Binding-site contacts:
Ligand atom O5 contacts residue ASN622 of chain 1.B at 2.4 Å (h-bond).
Ligand atom O7 contacts residue ASP625 of chain 1.B at 4.1 Å.
Ligand atom C8 contacts residue VAL621 of chain 1.B at 3.9 Å (hydrophobic).
Ligand atom C7 contacts residue ASN622 of chain 1.B at 3.3 Å.
Ligand atom C8 contacts residue ASN622 of chain 1.B at 4.4 Å.
Ligand atom C3 contacts residue ASN622 of chain 1.B at 3.9 Å.
Ligand atom C1 contacts residue ASN622 of chain 1.B at 1.5 Å.
Ligand atom C8 contacts residue ASP620 of chain 1.B at 3.1 Å.
Ligand atom C7 contacts residue ASP620 of chain 1.B at 4.5 Å.
Ligand atom C2 contacts residue ASN622 of chain 1.B at 2.5 Å.
Ligand atom O7 contacts residue ASN622 of chain 1.B at 3.3 Å (h-bond).
Ligand atom C4 contacts residue ASN622 of chain 1.B at 4.3 Å.
Ligand atom N2 contacts residue ASN622 of chain 1.B at 3.0 Å (h-bond).
Ligand atom C5 contacts residue ASN622 of chain 1.B at 3.8 Å.

The small molecule below binds the protein below.
Small molecule (SMILES): CC(=O)N[C@@H]1[C@@H](O)[C@H](O)[C@@H](CO)O[C@H]1O

Sequence of chain 1.B:
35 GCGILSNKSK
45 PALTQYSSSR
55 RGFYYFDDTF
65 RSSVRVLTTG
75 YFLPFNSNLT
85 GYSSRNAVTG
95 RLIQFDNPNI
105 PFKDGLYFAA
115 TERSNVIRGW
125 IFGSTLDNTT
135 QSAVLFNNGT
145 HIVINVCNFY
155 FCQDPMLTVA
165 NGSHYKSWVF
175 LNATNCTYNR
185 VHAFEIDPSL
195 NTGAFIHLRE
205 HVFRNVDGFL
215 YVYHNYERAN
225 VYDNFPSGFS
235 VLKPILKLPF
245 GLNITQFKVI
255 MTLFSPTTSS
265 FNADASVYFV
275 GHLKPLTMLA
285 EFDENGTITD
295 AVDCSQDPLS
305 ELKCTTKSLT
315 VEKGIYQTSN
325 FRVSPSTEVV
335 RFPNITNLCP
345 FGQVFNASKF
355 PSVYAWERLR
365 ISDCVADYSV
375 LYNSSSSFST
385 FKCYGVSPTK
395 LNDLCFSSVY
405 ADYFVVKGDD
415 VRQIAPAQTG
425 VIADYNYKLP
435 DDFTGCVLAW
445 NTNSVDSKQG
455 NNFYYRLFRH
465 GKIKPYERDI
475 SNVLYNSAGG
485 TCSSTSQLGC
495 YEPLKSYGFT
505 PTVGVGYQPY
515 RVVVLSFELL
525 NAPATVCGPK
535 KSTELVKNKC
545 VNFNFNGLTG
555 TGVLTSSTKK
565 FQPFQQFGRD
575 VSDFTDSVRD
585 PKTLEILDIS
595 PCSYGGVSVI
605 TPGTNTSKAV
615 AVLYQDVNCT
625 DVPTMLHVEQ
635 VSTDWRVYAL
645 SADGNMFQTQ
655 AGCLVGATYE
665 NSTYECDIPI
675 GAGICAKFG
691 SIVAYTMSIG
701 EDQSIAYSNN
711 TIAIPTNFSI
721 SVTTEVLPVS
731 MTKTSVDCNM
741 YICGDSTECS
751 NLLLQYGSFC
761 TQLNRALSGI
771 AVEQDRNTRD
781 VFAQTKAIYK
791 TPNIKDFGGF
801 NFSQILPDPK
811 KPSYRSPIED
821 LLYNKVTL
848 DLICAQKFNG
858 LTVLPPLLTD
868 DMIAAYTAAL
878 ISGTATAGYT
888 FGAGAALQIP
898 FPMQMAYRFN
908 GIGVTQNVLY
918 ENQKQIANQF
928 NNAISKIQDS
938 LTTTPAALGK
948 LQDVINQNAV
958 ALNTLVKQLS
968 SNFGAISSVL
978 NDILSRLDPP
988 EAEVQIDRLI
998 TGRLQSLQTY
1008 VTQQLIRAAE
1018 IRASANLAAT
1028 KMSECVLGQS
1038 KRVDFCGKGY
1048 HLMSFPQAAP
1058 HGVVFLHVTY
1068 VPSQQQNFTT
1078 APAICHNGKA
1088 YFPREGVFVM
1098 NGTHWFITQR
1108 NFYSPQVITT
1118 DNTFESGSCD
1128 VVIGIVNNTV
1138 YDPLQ